The small molecule below binds the protein below.
Small molecule (SMILES): O=C1OCCC/C1=C\Nc1ccccc1

Sequence of chain 1.B:
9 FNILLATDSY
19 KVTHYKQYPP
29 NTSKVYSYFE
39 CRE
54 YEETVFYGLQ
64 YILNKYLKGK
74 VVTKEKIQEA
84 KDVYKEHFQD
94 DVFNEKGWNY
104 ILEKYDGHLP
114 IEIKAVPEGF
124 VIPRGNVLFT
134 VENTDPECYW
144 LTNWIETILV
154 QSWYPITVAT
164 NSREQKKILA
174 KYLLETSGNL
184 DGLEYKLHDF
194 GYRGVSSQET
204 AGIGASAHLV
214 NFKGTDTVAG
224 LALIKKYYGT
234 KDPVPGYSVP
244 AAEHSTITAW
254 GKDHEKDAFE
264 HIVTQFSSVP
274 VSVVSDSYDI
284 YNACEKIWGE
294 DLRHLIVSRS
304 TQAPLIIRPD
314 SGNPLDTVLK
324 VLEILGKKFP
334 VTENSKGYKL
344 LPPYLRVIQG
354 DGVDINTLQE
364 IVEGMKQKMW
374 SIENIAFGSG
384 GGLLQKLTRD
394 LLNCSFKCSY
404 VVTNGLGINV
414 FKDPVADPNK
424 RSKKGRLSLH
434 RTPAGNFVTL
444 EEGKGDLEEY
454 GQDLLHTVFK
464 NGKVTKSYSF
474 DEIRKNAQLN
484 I

Binding-site contacts:
Ligand atom C10 contacts residue ARG196 of chain 1.B at 3.3 Å.
Ligand atom C6 contacts residue ALA244 of chain 1.B at 4.2 Å (hydrophobic).
Ligand atom O2 contacts residue SER275 of chain 1.B at 2.7 Å (h-bond).
Ligand atom C6 contacts residue HIS191 of chain 1.B at 3.7 Å.
Ligand atom C1 contacts residue ALA244 of chain 1.B at 3.6 Å (hydrophobic).
Ligand atom C7 contacts residue ASP219 of chain 1.B at 3.5 Å.
Ligand atom C12 contacts residue ASP219 of chain 1.B at 3.2 Å.
Ligand atom C3 contacts residue ALA244 of chain 1.B at 3.5 Å (hydrophobic).
Ligand atom C2 contacts residue ASP219 of chain 1.B at 3.9 Å.
Ligand atom N1 contacts residue ASP219 of chain 1.B at 2.9 Å (salt-bridge).
Ligand atom C8 contacts residue ARG311 of chain 1.B at 4.0 Å.
Ligand atom C3 contacts residue SER275 of chain 1.B at 3.3 Å.
Ligand atom C6 contacts residue ASP219 of chain 1.B at 3.4 Å.
Ligand atom C12 contacts residue PHE193 of chain 1.B at 4.0 Å (hydrophobic).
Ligand atom C6 contacts residue PHE193 of chain 1.B at 4.1 Å (hydrophobic).
Ligand atom O2 contacts residue ALA244 of chain 1.B at 3.7 Å.
Ligand atom O1 contacts residue ALA244 of chain 1.B at 3.9 Å.
Ligand atom C10 contacts residue PHE193 of chain 1.B at 3.8 Å (hydrophobic).
Ligand atom C5 contacts residue HIS191 of chain 1.B at 4.1 Å.
Ligand atom C11 contacts residue ARG196 of chain 1.B at 3.5 Å.
Ligand atom C5 contacts residue SER241 of chain 1.B at 3.5 Å.
Ligand atom C9 contacts residue PHE193 of chain 1.B at 3.6 Å (hydrophobic).
Ligand atom C5 contacts residue ALA244 of chain 1.B at 4.2 Å (hydrophobic).
Ligand atom C2 contacts residue ALA244 of chain 1.B at 4.0 Å (hydrophobic).
Ligand atom O2 contacts residue PHE193 of chain 1.B at 4.0 Å.
Ligand atom C6 contacts residue SER241 of chain 1.B at 3.8 Å.
Ligand atom C1 contacts residue PHE193 of chain 1.B at 3.7 Å (hydrophobic).
Ligand atom N1 contacts residue PHE193 of chain 1.B at 3.6 Å.
Ligand atom O1 contacts residue SER275 of chain 1.B at 3.0 Å.
Ligand atom O2 contacts residue ARG311 of chain 1.B at 3.0 Å (salt-bridge).
Ligand atom C9 contacts residue ARG196 of chain 1.B at 4.2 Å.
Ligand atom C8 contacts residue PHE193 of chain 1.B at 3.6 Å (hydrophobic).
Ligand atom C5 contacts residue VAL242 of chain 1.B at 3.6 Å (hydrophobic).
Ligand atom C3 contacts residue PHE193 of chain 1.B at 4.0 Å (hydrophobic).
Ligand atom C4 contacts residue VAL242 of chain 1.B at 3.7 Å (hydrophobic).
Ligand atom C2 contacts residue PHE193 of chain 1.B at 3.5 Å (hydrophobic).
Ligand atom C4 contacts residue SER275 of chain 1.B at 4.0 Å.
Ligand atom O1 contacts residue ILE351 of chain 1.B at 4.0 Å.
Ligand atom C11 contacts residue PHE193 of chain 1.B at 3.6 Å (hydrophobic).
Ligand atom C7 contacts residue PHE193 of chain 1.B at 3.7 Å (hydrophobic).